Sequence of chain 17.A:
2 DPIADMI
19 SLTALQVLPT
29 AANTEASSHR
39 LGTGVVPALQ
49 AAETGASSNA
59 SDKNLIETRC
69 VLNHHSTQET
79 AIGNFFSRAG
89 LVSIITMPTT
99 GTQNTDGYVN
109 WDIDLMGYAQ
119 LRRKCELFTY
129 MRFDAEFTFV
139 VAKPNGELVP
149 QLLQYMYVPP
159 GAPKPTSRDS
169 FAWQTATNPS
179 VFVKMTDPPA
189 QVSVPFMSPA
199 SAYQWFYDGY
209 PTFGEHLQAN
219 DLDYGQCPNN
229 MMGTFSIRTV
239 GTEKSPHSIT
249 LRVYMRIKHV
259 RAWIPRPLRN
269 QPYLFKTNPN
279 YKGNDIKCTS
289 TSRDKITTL

Binding-site contacts:
Ligand atom CAZ contacts residue ILE111 of chain 17.A at 3.9 Å (hydrophobic).
Ligand atom CAG contacts residue ASN228 of chain 17.A at 3.3 Å.
Ligand atom NBC contacts residue ASN228 of chain 17.A at 3.7 Å.
Ligand atom CAA contacts residue PRO177 of chain 17.A at 3.2 Å (hydrophobic).
Ligand atom CAO contacts residue MET230 of chain 17.A at 3.6 Å (hydrophobic).
Ligand atom CAS contacts residue TYR201 of chain 17.A at 3.9 Å (hydrophobic).
Ligand atom CAE contacts residue GLN202 of chain 17.A at 3.6 Å.
Ligand atom CAK contacts residue PHE135 of chain 17.A at 3.3 Å (hydrophobic).
Ligand atom CBA contacts residue TRP203 of chain 17.A at 3.8 Å (hydrophobic).
Ligand atom CAR contacts residue ASN228 of chain 17.A at 3.7 Å.
Ligand atom OAC contacts residue ASP112 of chain 17.A at 3.8 Å.
Ligand atom CAL contacts residue ILE111 of chain 17.A at 3.9 Å (hydrophobic).
Ligand atom NBD contacts residue ASN228 of chain 17.A at 3.7 Å.
Ligand atom NBD contacts residue TRP203 of chain 17.A at 3.6 Å.
Ligand atom CAJ contacts residue TYR155 of chain 17.A at 3.5 Å (hydrophobic).
Ligand atom CBB contacts residue LEU113 of chain 17.A at 3.7 Å (hydrophobic).
Ligand atom CAS contacts residue TRP203 of chain 17.A at 3.4 Å (hydrophobic).
Ligand atom NAU contacts residue MET114 of chain 17.A at 3.9 Å.
Ligand atom CAX contacts residue ASN228 of chain 17.A at 3.8 Å.
Ligand atom CAE contacts residue ASN228 of chain 17.A at 3.6 Å.
Ligand atom CAN contacts residue PHE135 of chain 17.A at 3.8 Å (hydrophobic).
Ligand atom OAC contacts residue LEU113 of chain 17.A at 3.4 Å (h-bond).
Ligand atom CAN contacts residue ILE111 of chain 17.A at 3.8 Å (hydrophobic).
Ligand atom CAG contacts residue GLN202 of chain 17.A at 3.5 Å.
Ligand atom CAS contacts residue ASN228 of chain 17.A at 3.5 Å.
Ligand atom CAM contacts residue TYR155 of chain 17.A at 3.9 Å (hydrophobic).
Ligand atom CAP contacts residue LEU113 of chain 17.A at 3.6 Å (hydrophobic).
Ligand atom CAI contacts residue PHE135 of chain 17.A at 3.5 Å (hydrophobic).
Ligand atom NAT contacts residue TYR155 of chain 17.A at 3.9 Å.
Ligand atom CAR contacts residue TYR201 of chain 17.A at 3.5 Å (hydrophobic).
Ligand atom CAF contacts residue MET114 of chain 17.A at 3.1 Å (hydrophobic).
Ligand atom CAQ contacts residue LEU113 of chain 17.A at 3.6 Å (hydrophobic).
Ligand atom CAA contacts residue VAL179 of chain 17.A at 3.5 Å (hydrophobic).
Ligand atom CAH contacts residue MET114 of chain 17.A at 3.5 Å (hydrophobic).
Ligand atom OAW contacts residue MET195 of chain 17.A at 3.4 Å.
Ligand atom CAG contacts residue TRP203 of chain 17.A at 3.7 Å (hydrophobic).
Ligand atom CBA contacts residue ASN228 of chain 17.A at 3.7 Å.
Ligand atom CAD contacts residue PHE137 of chain 17.A at 3.9 Å (hydrophobic).
Ligand atom CAL contacts residue TYR155 of chain 17.A at 3.4 Å (hydrophobic).
Ligand atom CAF contacts residue ASP112 of chain 17.A at 3.9 Å.

Sequence of chain 17.C:
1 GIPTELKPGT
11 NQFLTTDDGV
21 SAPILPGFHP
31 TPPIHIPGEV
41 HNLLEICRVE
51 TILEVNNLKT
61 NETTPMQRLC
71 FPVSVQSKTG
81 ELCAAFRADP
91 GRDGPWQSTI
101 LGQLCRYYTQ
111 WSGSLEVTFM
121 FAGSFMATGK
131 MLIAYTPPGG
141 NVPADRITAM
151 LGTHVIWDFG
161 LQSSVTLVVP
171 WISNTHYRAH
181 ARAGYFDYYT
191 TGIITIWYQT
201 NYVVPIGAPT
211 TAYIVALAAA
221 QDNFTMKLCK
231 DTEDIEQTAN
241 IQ

A protein and the small-molecule ligand that binds it are described below.
Small molecule (SMILES): CCO/N=C/c1ccc(OCC[C@@H](C)CCN2CCN(c3ccncc3)C2=O)cc1

Sequence of chain 18.C:
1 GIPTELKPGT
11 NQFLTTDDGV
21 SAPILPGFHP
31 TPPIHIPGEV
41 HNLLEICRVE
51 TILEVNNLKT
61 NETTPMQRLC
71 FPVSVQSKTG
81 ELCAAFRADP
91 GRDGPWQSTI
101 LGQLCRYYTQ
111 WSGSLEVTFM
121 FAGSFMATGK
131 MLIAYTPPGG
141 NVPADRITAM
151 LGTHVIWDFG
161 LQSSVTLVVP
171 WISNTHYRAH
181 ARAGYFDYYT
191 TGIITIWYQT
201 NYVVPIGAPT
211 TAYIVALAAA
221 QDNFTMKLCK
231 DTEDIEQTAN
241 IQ